Sequence of chain 1.D:
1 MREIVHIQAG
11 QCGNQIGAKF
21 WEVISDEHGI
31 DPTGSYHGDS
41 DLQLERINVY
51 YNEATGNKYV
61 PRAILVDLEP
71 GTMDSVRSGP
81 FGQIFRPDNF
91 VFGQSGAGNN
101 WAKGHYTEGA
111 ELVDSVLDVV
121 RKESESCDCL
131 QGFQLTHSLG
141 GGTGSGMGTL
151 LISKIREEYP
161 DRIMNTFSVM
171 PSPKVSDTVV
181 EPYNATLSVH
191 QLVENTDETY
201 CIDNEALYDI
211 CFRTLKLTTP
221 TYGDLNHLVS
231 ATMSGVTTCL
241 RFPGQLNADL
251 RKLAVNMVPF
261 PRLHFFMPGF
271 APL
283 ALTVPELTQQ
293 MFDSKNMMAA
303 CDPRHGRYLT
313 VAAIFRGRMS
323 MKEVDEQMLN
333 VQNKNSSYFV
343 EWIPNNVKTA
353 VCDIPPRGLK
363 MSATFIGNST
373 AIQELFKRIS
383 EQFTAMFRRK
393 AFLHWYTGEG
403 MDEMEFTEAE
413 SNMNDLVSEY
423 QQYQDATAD

Binding-site contacts:
Ligand atom O79 contacts residue PHE394 of chain 1.D at 3.7 Å.
Ligand atom O15 contacts residue GLY98 of chain 1.D at 2.8 Å (h-bond).
Ligand atom O34 contacts residue VAL179 of chain 1.D at 2.7 Å (h-bond).
Ligand atom O1 contacts residue ASN100 of chain 1.D at 3.3 Å (h-bond).
Ligand atom C6 contacts residue LYS103 of chain 1.D at 3.8 Å.
Ligand atom C76 contacts residue ARG391 of chain 1.D at 3.6 Å.
Ligand atom O79 contacts residue MET388 of chain 1.D at 3.9 Å.
Ligand atom C35 contacts residue THR178 of chain 1.D at 3.3 Å.
Ligand atom C6 contacts residue GLY98 of chain 1.D at 3.6 Å.
Ligand atom C26 contacts residue PHE394 of chain 1.D at 3.6 Å (hydrophobic).
Ligand atom CL27 contacts residue PHE394 of chain 1.D at 3.7 Å.
Ligand atom N5 contacts residue GLY98 of chain 1.D at 3.4 Å (h-bond).
Ligand atom C41 contacts residue THR178 of chain 1.D at 3.2 Å.
Ligand atom O79 contacts residue ARG391 of chain 1.D at 2.4 Å (salt-bridge).
Ligand atom O1 contacts residue TRP397 of chain 1.D at 3.4 Å.
Ligand atom O1 contacts residue GLY98 of chain 1.D at 3.6 Å (h-bond).
Ligand atom C2 contacts residue GLY98 of chain 1.D at 3.2 Å.
Ligand atom O40 contacts residue PHE394 of chain 1.D at 3.5 Å.
Ligand atom C8 contacts residue TRP397 of chain 1.D at 3.8 Å (hydrophobic).
Ligand atom C6 contacts residue TRP397 of chain 1.D at 3.3 Å (hydrophobic).
Ligand atom O36 contacts residue THR178 of chain 1.D at 3.6 Å (h-bond).
Ligand atom C6 contacts residue ASN100 of chain 1.D at 3.6 Å.
Ligand atom O34 contacts residue THR178 of chain 1.D at 2.4 Å (h-bond).
Ligand atom O40 contacts residue VAL180 of chain 1.D at 3.2 Å.
Ligand atom C31 contacts residue THR178 of chain 1.D at 3.2 Å.
Ligand atom C39 contacts residue TRP397 of chain 1.D at 3.6 Å (hydrophobic).
Ligand atom O12 contacts residue LYS103 of chain 1.D at 2.7 Å (salt-bridge).
Ligand atom N5 contacts residue TRP397 of chain 1.D at 3.8 Å.
Ligand atom C7 contacts residue TRP397 of chain 1.D at 3.9 Å (hydrophobic).
Ligand atom C33 contacts residue VAL179 of chain 1.D at 3.5 Å (hydrophobic).
Ligand atom O42 contacts residue THR178 of chain 1.D at 2.6 Å (h-bond).
Ligand atom C28 contacts residue TRP397 of chain 1.D at 3.8 Å (hydrophobic).
Ligand atom C31 contacts residue VAL179 of chain 1.D at 3.5 Å (hydrophobic).
Ligand atom C4 contacts residue GLY98 of chain 1.D at 3.5 Å.
Ligand atom C22 contacts residue PHE394 of chain 1.D at 3.8 Å (hydrophobic).
Ligand atom O12 contacts residue ASN100 of chain 1.D at 3.1 Å (h-bond).
Ligand atom C33 contacts residue THR178 of chain 1.D at 3.7 Å.
Ligand atom C29 contacts residue VAL180 of chain 1.D at 3.6 Å (hydrophobic).
Ligand atom C39 contacts residue PHE394 of chain 1.D at 3.5 Å (hydrophobic).
Ligand atom O12 contacts residue TRP397 of chain 1.D at 3.3 Å.

This protein binds this small molecule.
Small molecule (SMILES): COc1cc2cc(c1Cl)N(C)C(=O)C[C@H](OC(=O)CCCCc1cn(CCCNC(=O)c3ccc(C(=O)O)c(-c4c5ccc(=O)cc-5oc5cc(O)ccc45)c3)nn1)[C@]1(C)O[C@H]1[C@H](C)[C@@H]1C[C@@](O)(NC(=O)O1)[C@H](OC)/C=C/C=C(\C)C2